A protein and the small-molecule ligand that binds it are described below.
Small molecule (SMILES): C[n+]1cn([C@@H]2O[C@H](CO)[C@@H](O)[C@H]2O)c2nc(N)nc([S-])c21

Sequence of chain 3.A:
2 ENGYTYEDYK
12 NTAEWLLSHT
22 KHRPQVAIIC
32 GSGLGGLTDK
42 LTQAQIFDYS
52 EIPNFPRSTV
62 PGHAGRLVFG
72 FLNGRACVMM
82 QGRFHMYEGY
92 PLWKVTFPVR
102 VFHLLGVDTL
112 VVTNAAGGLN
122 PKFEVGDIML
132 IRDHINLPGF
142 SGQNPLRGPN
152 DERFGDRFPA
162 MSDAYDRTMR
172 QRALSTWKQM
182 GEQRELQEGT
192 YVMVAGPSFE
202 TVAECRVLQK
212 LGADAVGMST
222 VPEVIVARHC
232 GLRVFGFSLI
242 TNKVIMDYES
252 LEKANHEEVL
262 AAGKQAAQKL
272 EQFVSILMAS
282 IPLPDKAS

Binding-site contacts:
Ligand atom C1 contacts residue ASN243 of chain 3.A at 2.6 Å.
Ligand atom N3 contacts residue GLY218 of chain 3.A at 3.4 Å.
Ligand atom O5' contacts residue HIS257 of chain 3.A at 3.7 Å.
Ligand atom N2 contacts residue GLY218 of chain 3.A at 3.3 Å.
Ligand atom C4' contacts residue SO41 of chain 3.D at 3.2 Å.
Ligand atom O4' contacts residue ALA116 of chain 3.A at 3.7 Å.
Ligand atom O4' contacts residue SO41 of chain 3.D at 3.3 Å (h-bond).
Ligand atom C4' contacts residue SER33 of chain 3.A at 3.7 Å.
Ligand atom C1' contacts residue ALA116 of chain 3.A at 3.1 Å (hydrophobic).
Ligand atom O3' contacts residue HIS86 of chain 3.A at 3.3 Å (h-bond).
Ligand atom C3' contacts residue SO41 of chain 3.D at 3.4 Å.
Ligand atom N7 contacts residue ASN243 of chain 3.A at 3.4 Å (h-bond).
Ligand atom C8 contacts residue THR242 of chain 3.A at 3.4 Å.
Ligand atom N2 contacts residue GLU201 of chain 3.A at 2.7 Å (salt-bridge).
Ligand atom N3 contacts residue MET219 of chain 3.A at 3.7 Å.
Ligand atom C2 contacts residue MET219 of chain 3.A at 3.6 Å (hydrophobic).
Ligand atom C1 contacts residue GLY118 of chain 3.A at 3.3 Å.
Ligand atom S6 contacts residue GLY118 of chain 3.A at 3.7 Å.
Ligand atom C2 contacts residue GLY218 of chain 3.A at 3.6 Å.
Ligand atom C5' contacts residue HIS257 of chain 3.A at 3.1 Å.
Ligand atom C2 contacts residue VAL217 of chain 3.A at 3.2 Å (hydrophobic).
Ligand atom O2' contacts residue SO41 of chain 3.D at 3.1 Å (h-bond).
Ligand atom N1 contacts residue GLU201 of chain 3.A at 2.9 Å (salt-bridge).
Ligand atom O3' contacts residue TYR88 of chain 3.A at 2.8 Å (h-bond).
Ligand atom C2 contacts residue GLU201 of chain 3.A at 3.5 Å.
Ligand atom C1 contacts residue ALA117 of chain 3.A at 3.3 Å (hydrophobic).
Ligand atom S6 contacts residue VAL245 of chain 3.A at 3.5 Å.
Ligand atom N9 contacts residue ALA116 of chain 3.A at 3.4 Å (h-bond).
Ligand atom O2' contacts residue MET219 of chain 3.A at 3.0 Å (h-bond).
Ligand atom N7 contacts residue THR242 of chain 3.A at 3.7 Å.
Ligand atom C1 contacts residue THR242 of chain 3.A at 2.8 Å.
Ligand atom N2 contacts residue VAL217 of chain 3.A at 3.0 Å.
Ligand atom S6 contacts residue ASN243 of chain 3.A at 3.0 Å (h-bond).
Ligand atom N3 contacts residue VAL217 of chain 3.A at 3.5 Å (h-bond).
Ligand atom O5' contacts residue PHE200 of chain 3.A at 3.5 Å.
Ligand atom C3' contacts residue PHE159 of chain 2.A at 3.6 Å (hydrophobic).
Ligand atom C6 contacts residue GLU201 of chain 3.A at 3.7 Å.
Ligand atom N2 contacts residue MET219 of chain 3.A at 3.4 Å.
Ligand atom O3' contacts residue SO41 of chain 3.D at 2.8 Å (h-bond).
Ligand atom N1 contacts residue VAL217 of chain 3.A at 3.4 Å.

Sequence of chain 2.A:
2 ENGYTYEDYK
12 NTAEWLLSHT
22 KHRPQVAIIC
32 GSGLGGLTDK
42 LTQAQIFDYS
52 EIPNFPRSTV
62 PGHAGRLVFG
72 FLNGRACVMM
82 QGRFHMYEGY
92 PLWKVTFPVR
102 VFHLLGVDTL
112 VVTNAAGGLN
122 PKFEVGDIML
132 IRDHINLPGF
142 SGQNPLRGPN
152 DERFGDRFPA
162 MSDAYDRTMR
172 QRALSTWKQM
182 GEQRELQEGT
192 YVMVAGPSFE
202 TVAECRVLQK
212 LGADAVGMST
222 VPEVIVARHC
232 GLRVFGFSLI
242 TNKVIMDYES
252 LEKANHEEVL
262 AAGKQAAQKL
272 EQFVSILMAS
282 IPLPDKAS